This small molecule binds to this protein.
Small molecule (SMILES): CC(CCO)CCO

Sequence of chain 1.A:
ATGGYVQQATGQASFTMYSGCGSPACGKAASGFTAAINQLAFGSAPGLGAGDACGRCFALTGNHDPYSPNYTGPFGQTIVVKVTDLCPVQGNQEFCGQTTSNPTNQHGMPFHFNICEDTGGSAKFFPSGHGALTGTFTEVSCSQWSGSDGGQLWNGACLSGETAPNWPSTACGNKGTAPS

Binding-site contacts:
Ligand atom C06 contacts residue TYR18 of chain 1.A at 4.0 Å (hydrophobic).
Ligand atom C02 contacts residue TYR18 of chain 1.A at 4.3 Å (hydrophobic).
Ligand atom C01 contacts residue TYR18 of chain 1.A at 4.1 Å (hydrophobic).
Ligand atom C02 contacts residue LEU86 of chain 1.A at 3.9 Å (hydrophobic).
Ligand atom C03 contacts residue TYR18 of chain 1.A at 4.0 Å (hydrophobic).
Ligand atom O08 contacts residue TYR18 of chain 1.A at 3.9 Å.
Ligand atom C01 contacts residue ALA36 of chain 1.A at 3.4 Å (hydrophobic).
Ligand atom C02 contacts residue CYS87 of chain 1.A at 4.4 Å (hydrophobic).
Ligand atom O05 contacts residue LEU86 of chain 1.A at 4.0 Å.
Ligand atom C03 contacts residue LEU86 of chain 1.A at 3.8 Å (hydrophobic).
Ligand atom O08 contacts residue ASN114 of chain 1.A at 4.3 Å.
Ligand atom C04 contacts residue LEU86 of chain 1.A at 4.4 Å (hydrophobic).
Ligand atom C07 contacts residue ASN114 of chain 1.A at 3.8 Å.
Ligand atom O08 contacts residue ASN92 of chain 1.A at 4.1 Å.
Ligand atom C01 contacts residue ASN114 of chain 1.A at 3.9 Å.
Ligand atom C01 contacts residue LEU86 of chain 1.A at 3.7 Å (hydrophobic).
Ligand atom C01 contacts residue CYS87 of chain 1.A at 4.0 Å (hydrophobic).
Ligand atom C03 contacts residue ASP85 of chain 1.A at 4.1 Å.
Ligand atom O05 contacts residue PRO88 of chain 1.A at 3.6 Å.
Ligand atom C07 contacts residue ASN92 of chain 1.A at 3.7 Å.
Ligand atom C07 contacts residue TYR18 of chain 1.A at 4.3 Å (hydrophobic).